Sequence of chain 1.A:
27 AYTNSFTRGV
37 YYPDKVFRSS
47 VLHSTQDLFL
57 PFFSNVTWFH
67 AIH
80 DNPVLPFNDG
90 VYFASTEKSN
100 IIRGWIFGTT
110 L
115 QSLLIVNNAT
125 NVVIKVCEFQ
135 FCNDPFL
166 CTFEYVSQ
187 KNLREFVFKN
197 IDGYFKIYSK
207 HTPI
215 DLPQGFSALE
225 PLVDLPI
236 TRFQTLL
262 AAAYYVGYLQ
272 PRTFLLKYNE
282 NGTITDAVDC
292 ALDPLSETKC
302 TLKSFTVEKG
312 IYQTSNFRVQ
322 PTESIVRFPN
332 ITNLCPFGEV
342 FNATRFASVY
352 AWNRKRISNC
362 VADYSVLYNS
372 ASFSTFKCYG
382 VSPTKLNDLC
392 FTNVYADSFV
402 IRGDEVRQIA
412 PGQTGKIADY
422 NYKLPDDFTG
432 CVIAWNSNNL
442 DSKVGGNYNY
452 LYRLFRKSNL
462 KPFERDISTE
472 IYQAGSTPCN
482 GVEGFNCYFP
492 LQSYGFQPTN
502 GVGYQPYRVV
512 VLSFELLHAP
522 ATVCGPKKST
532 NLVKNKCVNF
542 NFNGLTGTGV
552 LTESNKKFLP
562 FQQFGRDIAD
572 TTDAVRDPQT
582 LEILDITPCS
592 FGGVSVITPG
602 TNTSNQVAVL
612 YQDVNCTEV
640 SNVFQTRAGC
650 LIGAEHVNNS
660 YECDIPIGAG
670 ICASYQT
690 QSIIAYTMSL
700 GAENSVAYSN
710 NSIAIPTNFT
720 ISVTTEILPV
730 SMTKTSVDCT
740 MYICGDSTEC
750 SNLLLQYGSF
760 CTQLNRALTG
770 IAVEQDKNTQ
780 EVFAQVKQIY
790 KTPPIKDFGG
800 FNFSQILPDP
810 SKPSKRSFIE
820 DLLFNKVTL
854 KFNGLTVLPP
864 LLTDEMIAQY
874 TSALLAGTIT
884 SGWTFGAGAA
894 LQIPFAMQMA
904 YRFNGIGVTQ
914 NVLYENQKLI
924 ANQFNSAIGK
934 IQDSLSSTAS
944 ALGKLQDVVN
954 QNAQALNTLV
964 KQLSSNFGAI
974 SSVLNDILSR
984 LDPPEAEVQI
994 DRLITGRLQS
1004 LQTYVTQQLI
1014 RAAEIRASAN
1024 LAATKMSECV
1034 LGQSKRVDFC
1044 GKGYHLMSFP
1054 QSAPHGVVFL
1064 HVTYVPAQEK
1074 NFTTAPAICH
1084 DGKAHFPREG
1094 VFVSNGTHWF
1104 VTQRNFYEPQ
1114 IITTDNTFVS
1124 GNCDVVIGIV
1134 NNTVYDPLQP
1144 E

A protein and the small-molecule ligand that binds it are described below.
Small molecule (SMILES): CC(=O)N[C@H]1[C@H](O[C@H]2[C@H](O)[C@@H](NC(C)=O)CO[C@@H]2CO)O[C@H](CO)[C@@H](O)[C@@H]1O

Binding-site contacts:
Ligand atom C2 contacts residue ASN1098 of chain 1.A at 2.4 Å.
Ligand atom O6 contacts residue HIS1101 of chain 1.A at 3.7 Å.
Ligand atom N2 contacts residue ASN1098 of chain 1.A at 3.0 Å (h-bond).
Ligand atom C7 contacts residue ASN1098 of chain 1.A at 4.3 Å.
Ligand atom O5 contacts residue HIS1101 of chain 1.A at 4.4 Å.
Ligand atom N2 contacts residue PHE1103 of chain 1.A at 4.4 Å.
Ligand atom C5 contacts residue ASN1098 of chain 1.A at 3.6 Å.
Ligand atom O6 contacts residue ASN1098 of chain 1.A at 4.3 Å.
Ligand atom C4 contacts residue ASN1098 of chain 1.A at 4.0 Å.
Ligand atom C1 contacts residue ASN1098 of chain 1.A at 1.4 Å.
Ligand atom O5 contacts residue ASN1098 of chain 1.A at 2.2 Å (h-bond).
Ligand atom C4 contacts residue HIS1101 of chain 1.A at 4.5 Å.
Ligand atom O6 contacts residue THR1100 of chain 1.A at 3.8 Å.
Ligand atom C3 contacts residue ASN1098 of chain 1.A at 3.7 Å.